Binding-site contacts:
Ligand atom O2 contacts residue 2AN1 of chain 1.GE at 4.3 Å.
Ligand atom O1 contacts residue LYS143 of chain 1.V at 2.9 Å (salt-bridge).
Ligand atom O3 contacts residue LYS142 of chain 1.V at 2.4 Å (salt-bridge).
Ligand atom N contacts residue LYS143 of chain 1.V at 4.1 Å.
Ligand atom O2 contacts residue LYS142 of chain 1.V at 3.8 Å.
Ligand atom C14 contacts residue VAL42 of chain 1.V at 4.2 Å (hydrophobic).
Ligand atom O1 contacts residue 2AN1 of chain 1.GE at 3.6 Å.
Ligand atom C13 contacts residue LYS143 of chain 1.V at 3.8 Å.
Ligand atom S contacts residue LYS143 of chain 1.V at 3.6 Å.
Ligand atom O3 contacts residue LYS143 of chain 1.V at 3.5 Å (salt-bridge).
Ligand atom S contacts residue LYS142 of chain 1.V at 3.5 Å (salt-bridge).
Ligand atom O2 contacts residue LYS143 of chain 1.V at 3.6 Å.
Ligand atom C12 contacts residue LYS143 of chain 1.V at 3.2 Å.
Ligand atom C13 contacts residue VAL42 of chain 1.V at 3.9 Å (hydrophobic).
Ligand atom C9 contacts residue LYS142 of chain 1.V at 4.3 Å.
Ligand atom C11 contacts residue LYS143 of chain 1.V at 4.1 Å.

A small-molecule ligand and the protein it binds are described below.
Small molecule (SMILES): O=S(=O)(O)c1cccc2cccc(Nc3ccccc3)c12

Sequence of chain 1.V:
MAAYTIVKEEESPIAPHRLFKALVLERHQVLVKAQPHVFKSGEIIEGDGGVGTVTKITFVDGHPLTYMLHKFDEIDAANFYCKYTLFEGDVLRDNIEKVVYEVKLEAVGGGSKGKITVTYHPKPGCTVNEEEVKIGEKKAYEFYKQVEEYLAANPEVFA